Binding-site contacts:
Ligand atom C5 contacts residue TRP67 of chain 2.C at 3.4 Å (hydrophobic).
Ligand atom C9 contacts residue HIS42 of chain 2.B at 3.7 Å.
Ligand atom CL4 contacts residue SER42 of chain 2.C at 3.6 Å.
Ligand atom C2 contacts residue MET44 of chain 2.C at 3.9 Å (hydrophobic).
Ligand atom N contacts residue SER47 of chain 2.C at 3.0 Å (h-bond).
Ligand atom O3B contacts residue HIS42 of chain 2.B at 3.1 Å (h-bond).
Ligand atom C4 contacts residue SER42 of chain 2.C at 3.5 Å.
Ligand atom O2B contacts residue ASP46 of chain 2.C at 3.6 Å (salt-bridge).
Ligand atom O3B contacts residue SER47 of chain 2.C at 2.4 Å (h-bond).
Ligand atom N contacts residue SER66 of chain 2.C at 3.5 Å (h-bond).
Ligand atom C5 contacts residue GLY68 of chain 2.C at 3.7 Å.
Ligand atom C5 contacts residue SER42 of chain 2.C at 3.9 Å.
Ligand atom C contacts residue SER47 of chain 2.C at 3.9 Å.
Ligand atom O2B contacts residue SER47 of chain 2.C at 2.4 Å (h-bond).
Ligand atom C3 contacts residue CYS43 of chain 2.C at 3.9 Å (hydrophobic).
Ligand atom C8 contacts residue SER47 of chain 2.C at 2.3 Å.
Ligand atom C6 contacts residue VAL65 of chain 2.C at 3.6 Å (hydrophobic).
Ligand atom O2B contacts residue GLY45 of chain 2.C at 2.8 Å (h-bond).
Ligand atom O contacts residue MET44 of chain 2.C at 3.9 Å.
Ligand atom B contacts residue HIS42 of chain 2.B at 3.4 Å.
Ligand atom C3 contacts residue GLY68 of chain 2.C at 4.1 Å.
Ligand atom C4 contacts residue TRP67 of chain 2.C at 3.9 Å (hydrophobic).
Ligand atom C7 contacts residue SER66 of chain 2.C at 4.0 Å.
Ligand atom C6 contacts residue SER42 of chain 2.C at 4.0 Å.
Ligand atom C3 contacts residue SER42 of chain 2.C at 3.9 Å.
Ligand atom CL4 contacts residue SER69 of chain 2.C at 3.5 Å.
Ligand atom C1 contacts residue CYS43 of chain 2.C at 3.8 Å (hydrophobic).
Ligand atom C4 contacts residue GLY68 of chain 2.C at 3.6 Å.
Ligand atom CL4 contacts residue GLY68 of chain 2.C at 3.4 Å.
Ligand atom B contacts residue SER47 of chain 2.C at 1.4 Å.
Ligand atom N contacts residue HIS42 of chain 2.B at 3.9 Å.
Ligand atom O2B contacts residue MET44 of chain 2.C at 3.6 Å.
Ligand atom O2B contacts residue CYS43 of chain 2.C at 3.8 Å.
Ligand atom C7 contacts residue SER47 of chain 2.C at 2.6 Å.
Ligand atom C3 contacts residue SER69 of chain 2.C at 3.8 Å.
Ligand atom C6 contacts residue TRP67 of chain 2.C at 3.7 Å (hydrophobic).
Ligand atom C7 contacts residue VAL65 of chain 2.C at 3.9 Å (hydrophobic).
Ligand atom C2 contacts residue CYS43 of chain 2.C at 3.6 Å (hydrophobic).
Ligand atom C7 contacts residue CYS43 of chain 2.C at 3.5 Å (hydrophobic).
Ligand atom CL4 contacts residue SER41 of chain 2.C at 3.5 Å.

Sequence of chain 2.C:
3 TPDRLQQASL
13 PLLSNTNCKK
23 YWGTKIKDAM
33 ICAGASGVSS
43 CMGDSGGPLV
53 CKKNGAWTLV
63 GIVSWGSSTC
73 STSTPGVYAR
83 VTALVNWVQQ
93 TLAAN

Sequence of chain 2.B:
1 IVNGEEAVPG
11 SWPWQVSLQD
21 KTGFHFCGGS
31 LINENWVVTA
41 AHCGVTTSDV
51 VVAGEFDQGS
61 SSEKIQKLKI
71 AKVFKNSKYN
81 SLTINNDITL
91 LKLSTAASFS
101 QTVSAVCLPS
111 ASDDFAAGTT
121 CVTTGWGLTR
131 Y

This small molecule binds to this protein.
Small molecule (SMILES): CC(=O)N[C@@H](Cc1ccc(Cl)cc1)[B-](O)(O)O